Sequence of chain 1.D:
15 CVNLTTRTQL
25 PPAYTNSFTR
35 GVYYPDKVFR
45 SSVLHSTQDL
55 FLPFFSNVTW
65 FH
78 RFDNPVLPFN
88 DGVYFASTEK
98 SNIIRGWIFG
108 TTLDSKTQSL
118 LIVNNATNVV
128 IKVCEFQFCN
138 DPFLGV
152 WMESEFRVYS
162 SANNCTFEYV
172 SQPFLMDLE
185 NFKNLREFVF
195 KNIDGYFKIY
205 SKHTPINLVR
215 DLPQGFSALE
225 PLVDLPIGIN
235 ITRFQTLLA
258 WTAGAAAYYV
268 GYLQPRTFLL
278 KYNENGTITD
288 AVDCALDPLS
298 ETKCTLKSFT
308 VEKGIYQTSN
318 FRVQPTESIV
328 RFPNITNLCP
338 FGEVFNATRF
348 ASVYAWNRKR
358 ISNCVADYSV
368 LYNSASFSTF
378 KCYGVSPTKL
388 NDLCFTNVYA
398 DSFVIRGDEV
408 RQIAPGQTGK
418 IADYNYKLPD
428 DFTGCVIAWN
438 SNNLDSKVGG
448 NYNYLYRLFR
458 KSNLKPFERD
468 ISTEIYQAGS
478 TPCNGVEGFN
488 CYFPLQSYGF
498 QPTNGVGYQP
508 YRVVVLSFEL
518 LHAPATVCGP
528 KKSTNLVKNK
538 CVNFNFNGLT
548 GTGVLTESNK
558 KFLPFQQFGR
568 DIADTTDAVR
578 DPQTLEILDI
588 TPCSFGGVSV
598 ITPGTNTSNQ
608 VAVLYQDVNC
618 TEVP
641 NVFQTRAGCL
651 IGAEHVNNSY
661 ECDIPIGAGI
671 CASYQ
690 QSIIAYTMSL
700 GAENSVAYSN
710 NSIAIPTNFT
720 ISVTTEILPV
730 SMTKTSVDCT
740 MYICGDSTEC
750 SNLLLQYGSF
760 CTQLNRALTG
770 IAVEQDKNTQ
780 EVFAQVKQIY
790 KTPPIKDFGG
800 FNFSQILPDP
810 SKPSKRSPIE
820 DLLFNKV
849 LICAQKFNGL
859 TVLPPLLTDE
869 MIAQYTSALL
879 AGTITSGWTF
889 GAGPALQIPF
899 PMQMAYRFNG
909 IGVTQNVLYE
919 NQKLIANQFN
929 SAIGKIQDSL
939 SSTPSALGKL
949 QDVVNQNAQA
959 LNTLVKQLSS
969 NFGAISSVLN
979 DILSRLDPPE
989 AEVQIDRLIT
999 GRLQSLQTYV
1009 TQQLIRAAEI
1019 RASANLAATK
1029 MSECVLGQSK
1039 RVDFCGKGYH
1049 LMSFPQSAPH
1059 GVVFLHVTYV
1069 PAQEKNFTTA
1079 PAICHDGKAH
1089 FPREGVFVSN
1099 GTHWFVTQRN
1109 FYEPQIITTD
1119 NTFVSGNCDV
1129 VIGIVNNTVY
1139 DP

A small-molecule ligand and the protein it binds are described below.
Small molecule (SMILES): CC(=O)N[C@@H]1[C@@H](O)[C@H](O)[C@@H](CO)O[C@H]1O

Binding-site contacts:
Ligand atom O7 contacts residue ASN616 of chain 1.D at 3.2 Å (h-bond).
Ligand atom C5 contacts residue ASN616 of chain 1.D at 3.7 Å.
Ligand atom C4 contacts residue ASN616 of chain 1.D at 4.2 Å.
Ligand atom O5 contacts residue THR618 of chain 1.D at 4.3 Å.
Ligand atom C8 contacts residue GLN644 of chain 1.D at 3.6 Å.
Ligand atom C1 contacts residue ASN616 of chain 1.D at 1.4 Å.
Ligand atom C1 contacts residue THR618 of chain 1.D at 4.4 Å.
Ligand atom O5 contacts residue ASN616 of chain 1.D at 2.4 Å (h-bond).
Ligand atom N2 contacts residue ASN616 of chain 1.D at 2.8 Å (h-bond).
Ligand atom C7 contacts residue ASN616 of chain 1.D at 3.2 Å.
Ligand atom C3 contacts residue ASN616 of chain 1.D at 3.7 Å.
Ligand atom C8 contacts residue ASN616 of chain 1.D at 3.8 Å.
Ligand atom C2 contacts residue ASN616 of chain 1.D at 2.4 Å.